Binding-site contacts:
Ligand atom O contacts residue HIS295 of chain 7.A at 3.7 Å.
Ligand atom O contacts residue ARG193 of chain 1.A at 3.4 Å (salt-bridge).
Ligand atom O contacts residue HIS261 of chain 7.A at 3.4 Å.
Ligand atom CB contacts residue HIS261 of chain 7.A at 3.5 Å.
Ligand atom OH contacts residue GLU262 of chain 7.A at 3.4 Å.
Ligand atom O contacts residue GLU44 of chain 7.A at 3.3 Å (salt-bridge).
Ligand atom OXT contacts residue GLU44 of chain 7.A at 2.9 Å (salt-bridge).
Ligand atom O contacts residue GLY60 of chain 7.A at 3.4 Å.
Ligand atom N contacts residue GLY60 of chain 7.A at 2.6 Å (h-bond).
Ligand atom O contacts residue VAL59 of chain 7.A at 2.9 Å (h-bond).
Ligand atom OXT contacts residue HIS295 of chain 7.A at 3.2 Å.
Ligand atom CE2 contacts residue PRO263 of chain 7.A at 3.6 Å (hydrophobic).
Ligand atom CA contacts residue GLY60 of chain 7.A at 3.2 Å.
Ligand atom CA contacts residue HIS88 of chain 7.A at 3.6 Å.
Ligand atom OXT contacts residue MET13 of chain 7.A at 3.4 Å (h-bond).
Ligand atom O contacts residue HIS295 of chain 7.A at 2.5 Å (h-bond).
Ligand atom C contacts residue CA1 of chain 7.D at 3.4 Å.
Ligand atom CE2 contacts residue GLY61 of chain 7.A at 3.5 Å.
Ligand atom C contacts residue GLU44 of chain 7.A at 3.5 Å.
Ligand atom CD2 contacts residue GLY61 of chain 7.A at 3.6 Å.
Ligand atom O contacts residue HIS88 of chain 7.A at 3.1 Å (h-bond).
Ligand atom OXT contacts residue CA1 of chain 7.D at 3.4 Å.
Ligand atom OXT contacts residue HIS88 of chain 7.A at 3.4 Å.
Ligand atom N contacts residue VAL59 of chain 7.A at 3.7 Å.
Ligand atom C contacts residue HIS261 of chain 7.A at 3.7 Å.
Ligand atom C contacts residue HIS295 of chain 7.A at 3.4 Å.
Ligand atom SG contacts residue VAL59 of chain 7.A at 3.5 Å.
Ligand atom CD2 contacts residue PHE356 of chain 7.A at 3.4 Å (hydrophobic).
Ligand atom CZ contacts residue GLY61 of chain 7.A at 3.6 Å.
Ligand atom C contacts residue GLY60 of chain 7.A at 3.5 Å.
Ligand atom OH contacts residue HIS167 of chain 7.A at 3.5 Å.
Ligand atom CB contacts residue VAL59 of chain 7.A at 3.6 Å (hydrophobic).
Ligand atom CB contacts residue PHE356 of chain 7.A at 3.4 Å (hydrophobic).
Ligand atom O contacts residue ASN87 of chain 7.A at 3.2 Å (h-bond).
Ligand atom C contacts residue HIS88 of chain 7.A at 3.1 Å.
Ligand atom C contacts residue VAL59 of chain 7.A at 3.4 Å (hydrophobic).
Ligand atom CA contacts residue HIS295 of chain 7.A at 3.3 Å.
Ligand atom O contacts residue HIS261 of chain 7.A at 3.0 Å.
Ligand atom C contacts residue HIS295 of chain 7.A at 3.3 Å.
Ligand atom O contacts residue CA1 of chain 7.D at 2.5 Å.

Sequence of chain 1.A:
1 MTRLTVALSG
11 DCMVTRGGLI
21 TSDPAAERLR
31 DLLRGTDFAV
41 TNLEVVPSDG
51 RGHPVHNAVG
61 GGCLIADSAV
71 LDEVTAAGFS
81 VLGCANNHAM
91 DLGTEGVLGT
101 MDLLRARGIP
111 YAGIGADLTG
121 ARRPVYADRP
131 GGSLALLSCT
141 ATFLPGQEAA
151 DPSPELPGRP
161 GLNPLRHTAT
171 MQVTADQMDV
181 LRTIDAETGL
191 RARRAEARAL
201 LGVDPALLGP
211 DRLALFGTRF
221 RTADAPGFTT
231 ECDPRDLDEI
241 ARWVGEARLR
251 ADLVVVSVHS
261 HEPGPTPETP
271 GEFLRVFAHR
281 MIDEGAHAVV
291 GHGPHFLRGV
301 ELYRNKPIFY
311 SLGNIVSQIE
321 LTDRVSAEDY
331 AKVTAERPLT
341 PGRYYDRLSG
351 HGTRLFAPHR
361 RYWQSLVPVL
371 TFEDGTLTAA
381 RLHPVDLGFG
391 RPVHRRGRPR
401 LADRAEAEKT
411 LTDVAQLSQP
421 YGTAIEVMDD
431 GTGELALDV

This small molecule binds to this protein.
Small molecule (SMILES): NCC(=O)N[C@@H](CSSC[C@H](N)C(=O)N[C@@H](Cc1ccccc1)C(=O)NCC(=O)O)C(=O)NCC(=O)N[C@H](C=O)Cc1ccc(O)cc1

Sequence of chain 7.A:
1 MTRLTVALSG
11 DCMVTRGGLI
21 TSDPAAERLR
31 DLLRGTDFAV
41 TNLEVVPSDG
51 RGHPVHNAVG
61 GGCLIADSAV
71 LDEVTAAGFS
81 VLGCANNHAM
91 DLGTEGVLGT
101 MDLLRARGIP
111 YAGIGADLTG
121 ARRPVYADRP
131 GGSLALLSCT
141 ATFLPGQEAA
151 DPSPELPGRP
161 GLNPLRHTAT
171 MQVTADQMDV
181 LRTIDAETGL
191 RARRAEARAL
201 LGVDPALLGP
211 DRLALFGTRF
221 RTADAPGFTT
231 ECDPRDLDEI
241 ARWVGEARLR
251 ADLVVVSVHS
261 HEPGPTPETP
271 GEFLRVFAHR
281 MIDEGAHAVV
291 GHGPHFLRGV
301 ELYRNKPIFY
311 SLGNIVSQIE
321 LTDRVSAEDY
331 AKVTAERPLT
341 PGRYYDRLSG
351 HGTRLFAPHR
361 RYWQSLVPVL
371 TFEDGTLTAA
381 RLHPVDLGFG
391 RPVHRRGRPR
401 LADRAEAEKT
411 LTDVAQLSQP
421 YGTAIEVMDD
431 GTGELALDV